Sequence of chain 13.A:
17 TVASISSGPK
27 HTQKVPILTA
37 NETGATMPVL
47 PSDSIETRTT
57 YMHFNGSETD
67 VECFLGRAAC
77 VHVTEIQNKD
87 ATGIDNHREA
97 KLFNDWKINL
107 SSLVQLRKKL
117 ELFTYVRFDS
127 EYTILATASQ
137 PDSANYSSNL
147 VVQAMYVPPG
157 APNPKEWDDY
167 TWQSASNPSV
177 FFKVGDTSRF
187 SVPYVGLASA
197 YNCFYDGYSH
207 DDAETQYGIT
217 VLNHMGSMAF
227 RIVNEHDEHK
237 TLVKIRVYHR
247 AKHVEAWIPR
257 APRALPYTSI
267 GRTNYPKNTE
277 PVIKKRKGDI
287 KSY

The protein below binds the small molecule below.
Small molecule (SMILES): OCCOCOCc1cc(CCCCCOc2c(Cl)cc(C3=NCCO3)cc2Cl)on1

Sequence of chain 14.C:
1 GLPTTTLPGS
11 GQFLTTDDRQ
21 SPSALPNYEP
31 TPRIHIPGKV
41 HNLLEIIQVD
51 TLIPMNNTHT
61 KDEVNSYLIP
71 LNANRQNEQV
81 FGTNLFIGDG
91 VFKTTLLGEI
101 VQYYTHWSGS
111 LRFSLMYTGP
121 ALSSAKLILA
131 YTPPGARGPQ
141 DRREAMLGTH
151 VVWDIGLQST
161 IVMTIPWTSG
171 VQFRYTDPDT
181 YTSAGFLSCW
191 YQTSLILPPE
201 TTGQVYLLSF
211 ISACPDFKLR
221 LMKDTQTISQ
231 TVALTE

Binding-site contacts:
Ligand atom C3C contacts residue ILE104 of chain 13.A at 3.6 Å (hydrophobic).
Ligand atom CL1 contacts residue LEU25 of chain 13.C at 3.5 Å.
Ligand atom C5B contacts residue TYR152 of chain 13.A at 3.8 Å (hydrophobic).
Ligand atom C5A contacts residue VAL176 of chain 13.A at 3.2 Å (hydrophobic).
Ligand atom C31 contacts residue ASN219 of chain 13.A at 3.8 Å.
Ligand atom CL1 contacts residue VAL188 of chain 13.A at 3.5 Å.
Ligand atom C4A contacts residue VAL176 of chain 13.A at 3.7 Å (hydrophobic).
Ligand atom C1B contacts residue TYR152 of chain 13.A at 3.8 Å (hydrophobic).
Ligand atom C4 contacts residue LEU106 of chain 13.A at 2.5 Å (hydrophobic).
Ligand atom C5 contacts residue LEU106 of chain 13.A at 3.5 Å (hydrophobic).
Ligand atom C3D contacts residue LEU116 of chain 13.A at 3.6 Å (hydrophobic).
Ligand atom C6B contacts residue VAL188 of chain 13.A at 3.8 Å (hydrophobic).
Ligand atom C3B contacts residue PHE186 of chain 13.A at 3.7 Å (hydrophobic).
Ligand atom C3 contacts residue LEU106 of chain 13.A at 3.4 Å (hydrophobic).
Ligand atom C3B contacts residue MET224 of chain 13.A at 3.4 Å (hydrophobic).
Ligand atom C1B contacts residue VAL188 of chain 13.A at 3.8 Å (hydrophobic).
Ligand atom O1B contacts residue TYR152 of chain 13.A at 3.8 Å.
Ligand atom C1C contacts residue TYR128 of chain 13.A at 3.5 Å (hydrophobic).
Ligand atom C2A contacts residue PHE186 of chain 13.A at 3.3 Å (hydrophobic).
Ligand atom C5A contacts residue ALA150 of chain 13.A at 3.2 Å (hydrophobic).
Ligand atom N3A contacts residue ALA24 of chain 13.C at 3.6 Å.
Ligand atom C5A contacts residue PHE186 of chain 13.A at 3.5 Å (hydrophobic).
Ligand atom C2B contacts residue MET224 of chain 13.A at 3.6 Å (hydrophobic).
Ligand atom C4A contacts residue PRO174 of chain 13.A at 3.3 Å (hydrophobic).
Ligand atom O1D contacts residue SER107 of chain 13.A at 3.2 Å.
Ligand atom C4A contacts residue SER175 of chain 13.A at 3.8 Å.
Ligand atom C5C contacts residue VAL188 of chain 13.A at 2.9 Å (hydrophobic).
Ligand atom N2 contacts residue ASN219 of chain 13.A at 3.4 Å (h-bond).
Ligand atom CL2 contacts residue MET224 of chain 13.A at 2.9 Å.
Ligand atom C31 contacts residue LEU106 of chain 13.A at 3.8 Å (hydrophobic).
Ligand atom O1A contacts residue PHE186 of chain 13.A at 2.9 Å.
Ligand atom C4B contacts residue PHE186 of chain 13.A at 3.4 Å (hydrophobic).
Ligand atom C4C contacts residue TYR128 of chain 13.A at 3.5 Å (hydrophobic).
Ligand atom C6B contacts residue TYR152 of chain 13.A at 3.8 Å (hydrophobic).
Ligand atom C2D contacts residue SER107 of chain 13.A at 3.8 Å.
Ligand atom O1A contacts residue ALA150 of chain 13.A at 3.8 Å.
Ligand atom N2 contacts residue MET221 of chain 13.A at 3.5 Å (h-bond).
Ligand atom CL2 contacts residue ILE104 of chain 13.A at 3.1 Å.
Ligand atom N3A contacts residue PRO174 of chain 13.A at 3.6 Å (h-bond).
Ligand atom O1 contacts residue MET221 of chain 13.A at 3.1 Å (h-bond).

Sequence of chain 13.C:
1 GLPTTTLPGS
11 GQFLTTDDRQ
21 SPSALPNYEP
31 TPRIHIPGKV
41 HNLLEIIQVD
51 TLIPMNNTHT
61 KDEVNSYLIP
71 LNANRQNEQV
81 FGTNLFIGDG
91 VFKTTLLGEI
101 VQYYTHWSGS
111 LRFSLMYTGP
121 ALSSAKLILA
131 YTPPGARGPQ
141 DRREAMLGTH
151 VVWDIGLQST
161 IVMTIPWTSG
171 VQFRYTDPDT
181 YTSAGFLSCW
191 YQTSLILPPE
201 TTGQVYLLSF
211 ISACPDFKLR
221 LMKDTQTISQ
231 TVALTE